Sequence of chain 1.A:
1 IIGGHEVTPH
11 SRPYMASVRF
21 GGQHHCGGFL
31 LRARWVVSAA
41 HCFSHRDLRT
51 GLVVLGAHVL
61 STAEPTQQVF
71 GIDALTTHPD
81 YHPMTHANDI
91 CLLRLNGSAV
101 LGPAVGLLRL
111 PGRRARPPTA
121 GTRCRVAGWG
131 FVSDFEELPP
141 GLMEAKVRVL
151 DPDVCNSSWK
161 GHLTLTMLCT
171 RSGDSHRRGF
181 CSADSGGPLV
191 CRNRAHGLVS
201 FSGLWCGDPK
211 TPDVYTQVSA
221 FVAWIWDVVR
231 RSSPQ

Binding-site contacts:
Ligand atom C6 contacts residue GLY161 of chain 1.A at 4.2 Å.
Ligand atom C8 contacts residue LEU165 of chain 1.A at 3.5 Å (hydrophobic).
Ligand atom O5 contacts residue GLY161 of chain 1.A at 3.4 Å.
Ligand atom O5 contacts residue ASN156 of chain 1.A at 2.3 Å (h-bond).
Ligand atom C1 contacts residue GLY161 of chain 1.A at 3.6 Å.
Ligand atom C3 contacts residue GLY161 of chain 1.A at 4.5 Å.
Ligand atom O2 contacts residue SER157 of chain 1.A at 4.4 Å.
Ligand atom N2 contacts residue ASN156 of chain 1.A at 3.0 Å (h-bond).
Ligand atom N2 contacts residue LEU163 of chain 1.A at 3.3 Å (h-bond).
Ligand atom O7 contacts residue ASP153 of chain 1.A at 4.0 Å.
Ligand atom C8 contacts residue LEU163 of chain 1.A at 3.5 Å (hydrophobic).
Ligand atom C7 contacts residue LEU163 of chain 1.A at 3.9 Å (hydrophobic).
Ligand atom C7 contacts residue ASN156 of chain 1.A at 3.5 Å.
Ligand atom O2 contacts residue LYS160 of chain 1.A at 4.3 Å.
Ligand atom C2 contacts residue LEU163 of chain 1.A at 4.3 Å (hydrophobic).
Ligand atom O3 contacts residue GLY161 of chain 1.A at 4.3 Å.
Ligand atom O3 contacts residue LYS160 of chain 1.A at 3.6 Å.
Ligand atom C3 contacts residue ASN156 of chain 1.A at 3.8 Å.
Ligand atom C2 contacts residue ASN156 of chain 1.A at 2.5 Å.
Ligand atom C1 contacts residue ASN156 of chain 1.A at 1.4 Å.
Ligand atom C3 contacts residue GLY161 of chain 1.A at 4.0 Å.
Ligand atom O6 contacts residue GLY161 of chain 1.A at 3.5 Å.
Ligand atom C4 contacts residue ASN156 of chain 1.A at 4.2 Å.
Ligand atom C4 contacts residue LYS160 of chain 1.A at 4.1 Å.
Ligand atom C5 contacts residue GLY161 of chain 1.A at 3.7 Å.
Ligand atom C3 contacts residue LYS160 of chain 1.A at 3.5 Å.
Ligand atom C5 contacts residue ASN156 of chain 1.A at 3.6 Å.
Ligand atom O7 contacts residue ASN156 of chain 1.A at 3.7 Å.
Ligand atom C2 contacts residue GLY161 of chain 1.A at 4.5 Å.
Ligand atom C1 contacts residue LEU163 of chain 1.A at 4.4 Å (hydrophobic).
Ligand atom C8 contacts residue THR164 of chain 1.A at 3.5 Å.
Ligand atom O2 contacts residue GLY161 of chain 1.A at 4.0 Å.

The small molecule below binds the protein below.
Small molecule (SMILES): CC(=O)N[C@H]1CO[C@H](CO[C@@H]2O[C@@H](C)[C@@H](O)[C@@H](O)[C@@H]2O)[C@@H](O)[C@@H]1O